The protein below binds the small molecule below.
Small molecule (SMILES): [H]/N=C(/N)c1cccc(OCC)c1

Sequence of chain 1.A:
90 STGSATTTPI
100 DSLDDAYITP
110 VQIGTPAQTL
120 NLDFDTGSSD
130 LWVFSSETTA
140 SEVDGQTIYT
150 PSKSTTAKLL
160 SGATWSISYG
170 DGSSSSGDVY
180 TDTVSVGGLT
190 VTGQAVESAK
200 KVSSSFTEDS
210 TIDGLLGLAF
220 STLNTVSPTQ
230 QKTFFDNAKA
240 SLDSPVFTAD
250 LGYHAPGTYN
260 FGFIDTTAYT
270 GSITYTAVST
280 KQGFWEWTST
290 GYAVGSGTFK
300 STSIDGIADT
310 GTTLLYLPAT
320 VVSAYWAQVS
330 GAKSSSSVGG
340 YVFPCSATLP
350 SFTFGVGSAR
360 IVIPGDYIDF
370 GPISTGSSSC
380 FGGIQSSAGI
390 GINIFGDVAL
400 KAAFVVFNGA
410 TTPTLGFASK

Binding-site contacts:
Ligand atom C1 contacts residue CYS344 of chain 1.A at 3.7 Å (hydrophobic).
Ligand atom C3 contacts residue CYS344 of chain 1.A at 4.0 Å (hydrophobic).
Ligand atom O contacts residue ACT1 of chain 1.J at 4.5 Å.
Ligand atom C2 contacts residue ACT1 of chain 1.J at 1.1 Å.
Ligand atom C6 contacts residue CYS344 of chain 1.A at 3.5 Å (hydrophobic).
Ligand atom C5 contacts residue ACT1 of chain 1.J at 3.1 Å.
Ligand atom C8 contacts residue CYS344 of chain 1.A at 4.2 Å (hydrophobic).
Ligand atom N1 contacts residue CYS379 of chain 1.A at 3.8 Å.
Ligand atom C contacts residue ASP368 of chain 1.A at 3.4 Å.
Ligand atom C5 contacts residue CYS344 of chain 1.A at 4.2 Å (hydrophobic).
Ligand atom N1 contacts residue CYS344 of chain 1.A at 3.0 Å (h-bond).
Ligand atom C4 contacts residue ACT1 of chain 1.J at 3.1 Å.
Ligand atom N1 contacts residue ACT1 of chain 1.J at 0.8 Å (h-bond).
Ligand atom C1 contacts residue ACT1 of chain 1.J at 1.2 Å.
Ligand atom C4 contacts residue CYS344 of chain 1.A at 4.3 Å (hydrophobic).
Ligand atom C3 contacts residue ACT1 of chain 1.J at 2.3 Å.
Ligand atom C1 contacts residue CYS379 of chain 1.A at 4.0 Å (hydrophobic).
Ligand atom C2 contacts residue PRO371 of chain 1.A at 3.9 Å (hydrophobic).
Ligand atom C2 contacts residue CYS344 of chain 1.A at 3.6 Å (hydrophobic).
Ligand atom N contacts residue CYS379 of chain 1.A at 3.6 Å.
Ligand atom C contacts residue CYS344 of chain 1.A at 3.8 Å (hydrophobic).
Ligand atom N contacts residue ACT1 of chain 1.J at 0.6 Å.
Ligand atom N contacts residue GLY370 of chain 1.A at 4.0 Å.
Ligand atom C6 contacts residue ACT1 of chain 1.J at 2.4 Å.
Ligand atom N contacts residue ASP368 of chain 1.A at 2.8 Å (salt-bridge).
Ligand atom C contacts residue CYS379 of chain 1.A at 3.6 Å (hydrophobic).
Ligand atom C2 contacts residue CYS379 of chain 1.A at 3.8 Å (hydrophobic).
Ligand atom C contacts residue ACT1 of chain 1.J at 0.6 Å.
Ligand atom N1 contacts residue ASP368 of chain 1.A at 3.1 Å (salt-bridge).
Ligand atom C3 contacts residue PRO371 of chain 1.A at 4.1 Å (hydrophobic).